Sequence of chain 3.A:
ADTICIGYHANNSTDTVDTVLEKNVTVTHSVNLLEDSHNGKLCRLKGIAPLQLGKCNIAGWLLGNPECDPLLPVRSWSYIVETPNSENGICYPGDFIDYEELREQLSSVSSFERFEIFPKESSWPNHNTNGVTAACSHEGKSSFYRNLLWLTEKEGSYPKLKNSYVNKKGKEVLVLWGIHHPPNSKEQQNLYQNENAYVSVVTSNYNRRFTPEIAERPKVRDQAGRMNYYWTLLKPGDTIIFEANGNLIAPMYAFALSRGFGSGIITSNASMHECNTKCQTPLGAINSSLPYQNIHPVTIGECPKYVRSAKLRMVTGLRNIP

Binding-site contacts:
Ligand atom C8 contacts residue ASN276 of chain 3.A at 3.6 Å.
Ligand atom C2 contacts residue ASN287 of chain 3.A at 2.4 Å.
Ligand atom C4 contacts residue ASN287 of chain 3.A at 4.2 Å.
Ligand atom O5 contacts residue ASN287 of chain 3.A at 2.3 Å (h-bond).
Ligand atom C5 contacts residue ASN287 of chain 3.A at 3.6 Å.
Ligand atom C8 contacts residue ASN287 of chain 3.A at 4.5 Å.
Ligand atom C1 contacts residue ASN287 of chain 3.A at 1.4 Å.
Ligand atom C7 contacts residue ASN287 of chain 3.A at 3.3 Å.
Ligand atom C3 contacts residue ASN287 of chain 3.A at 3.8 Å.
Ligand atom N2 contacts residue ASN287 of chain 3.A at 2.9 Å (h-bond).
Ligand atom O7 contacts residue ASN287 of chain 3.A at 3.2 Å (h-bond).

The small molecule below binds the protein below.
Small molecule (SMILES): CC(=O)N[C@H]1[C@H](O[C@H]2[C@H](O)[C@@H](NC(C)=O)CO[C@@H]2CO)O[C@H](CO)[C@@H](O)[C@@H]1O